A protein and the small-molecule ligand that binds it are described below.
Small molecule (SMILES): CCN1C(=O)COc2cc(N(CC(F)(F)F)S(=O)(=O)c3ccc(C)c(C)c3)ccc21

Binding-site contacts:
Ligand atom C10 contacts residue HIS67 of chain 1.E at 4.0 Å.
Ligand atom O3 contacts residue CYS64 of chain 1.E at 3.8 Å.
Ligand atom C17 contacts residue PHE132 of chain 1.E at 3.7 Å (hydrophobic).
Ligand atom C1 contacts residue MET102 of chain 1.E at 3.2 Å (hydrophobic).
Ligand atom C15 contacts residue PHE145 of chain 1.E at 3.9 Å (hydrophobic).
Ligand atom C contacts residue HIS223 of chain 1.E at 3.9 Å.
Ligand atom O2 contacts residue PHE122 of chain 1.E at 3.9 Å.
Ligand atom F contacts residue ALA71 of chain 1.E at 2.9 Å.
Ligand atom O3 contacts residue HIS67 of chain 1.E at 3.3 Å.
Ligand atom C9 contacts residue LEU68 of chain 1.E at 3.8 Å (hydrophobic).
Ligand atom C contacts residue MET102 of chain 1.E at 3.4 Å (hydrophobic).
Ligand atom C10 contacts residue ALA71 of chain 1.E at 4.0 Å (hydrophobic).
Ligand atom C13 contacts residue MET109 of chain 1.E at 4.0 Å (hydrophobic).
Ligand atom O1 contacts residue ILE144 of chain 1.E at 3.0 Å.
Ligand atom C6 contacts residue CYS64 of chain 1.E at 3.8 Å (hydrophobic).
Ligand atom C13 contacts residue VAL120 of chain 1.E at 3.7 Å (hydrophobic).
Ligand atom O contacts residue LEU140 of chain 1.E at 3.7 Å.
Ligand atom N contacts residue HIS223 of chain 1.E at 3.9 Å.
Ligand atom F2 contacts residue LEU68 of chain 1.E at 3.7 Å.
Ligand atom C1 contacts residue LEU106 of chain 1.E at 4.0 Å (hydrophobic).
Ligand atom O3 contacts residue PHE122 of chain 1.E at 3.5 Å.
Ligand atom C19 contacts residue MET109 of chain 1.E at 3.8 Å (hydrophobic).
Ligand atom O2 contacts residue HIS67 of chain 1.E at 3.9 Å.
Ligand atom C14 contacts residue PHE132 of chain 1.E at 3.6 Å (hydrophobic).
Ligand atom C4 contacts residue HIS223 of chain 1.E at 3.3 Å.
Ligand atom F contacts residue HIS67 of chain 1.E at 3.9 Å.
Ligand atom C13 contacts residue PHE132 of chain 1.E at 3.9 Å (hydrophobic).
Ligand atom C contacts residue ILE144 of chain 1.E at 3.9 Å (hydrophobic).
Ligand atom C16 contacts residue PHE132 of chain 1.E at 3.5 Å (hydrophobic).
Ligand atom C11 contacts residue PHE122 of chain 1.E at 3.8 Å (hydrophobic).
Ligand atom F2 contacts residue HIS67 of chain 1.E at 3.1 Å.
Ligand atom C17 contacts residue ILE141 of chain 1.E at 3.7 Å (hydrophobic).
Ligand atom C1 contacts residue ILE144 of chain 1.E at 3.6 Å (hydrophobic).
Ligand atom C15 contacts residue PHE132 of chain 1.E at 3.7 Å (hydrophobic).
Ligand atom C7 contacts residue CYS64 of chain 1.E at 3.4 Å (hydrophobic).
Ligand atom O contacts residue HIS223 of chain 1.E at 3.2 Å.
Ligand atom C7 contacts residue LEU68 of chain 1.E at 3.6 Å (hydrophobic).
Ligand atom O contacts residue MET102 of chain 1.E at 3.5 Å.
Ligand atom C6 contacts residue LEU68 of chain 1.E at 3.9 Å (hydrophobic).
Ligand atom F contacts residue VAL105 of chain 1.E at 3.5 Å.

Sequence of chain 1.E:
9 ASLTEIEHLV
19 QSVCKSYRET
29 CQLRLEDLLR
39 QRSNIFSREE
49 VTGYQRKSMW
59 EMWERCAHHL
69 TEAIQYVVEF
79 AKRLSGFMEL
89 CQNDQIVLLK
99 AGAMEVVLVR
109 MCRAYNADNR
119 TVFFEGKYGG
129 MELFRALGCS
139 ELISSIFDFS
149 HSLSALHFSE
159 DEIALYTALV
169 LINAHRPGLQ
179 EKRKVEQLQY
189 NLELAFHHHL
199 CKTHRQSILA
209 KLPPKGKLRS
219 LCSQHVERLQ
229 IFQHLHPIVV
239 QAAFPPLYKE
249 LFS